Binding-site contacts:
Ligand atom O5 contacts residue ASN533 of chain 1.B at 2.2 Å (h-bond).
Ligand atom O7 contacts residue ASP537 of chain 1.B at 3.7 Å.
Ligand atom C2 contacts residue ASN533 of chain 1.B at 2.6 Å.
Ligand atom O7 contacts residue ASN533 of chain 1.B at 3.8 Å.
Ligand atom C3 contacts residue ASP537 of chain 1.B at 4.2 Å.
Ligand atom C2 contacts residue ASP537 of chain 1.B at 4.2 Å.
Ligand atom C2 contacts residue ARG197 of chain 1.B at 3.8 Å.
Ligand atom O6 contacts residue ASN199 of chain 1.B at 3.2 Å (h-bond).
Ligand atom O5 contacts residue ARG197 of chain 1.B at 3.4 Å (salt-bridge).
Ligand atom C6 contacts residue ASN199 of chain 1.B at 3.8 Å.
Ligand atom C4 contacts residue ASN533 of chain 1.B at 4.2 Å.
Ligand atom C7 contacts residue ASP537 of chain 1.B at 4.4 Å.
Ligand atom C5 contacts residue ARG197 of chain 1.B at 4.1 Å.
Ligand atom N2 contacts residue ASN533 of chain 1.B at 3.2 Å (h-bond).
Ligand atom C4 contacts residue ASP537 of chain 1.B at 4.4 Å.
Ligand atom O5 contacts residue ASN199 of chain 1.B at 3.6 Å.
Ligand atom O4 contacts residue ARG197 of chain 1.B at 3.8 Å.
Ligand atom C5 contacts residue ASN533 of chain 1.B at 3.6 Å.
Ligand atom C3 contacts residue ARG197 of chain 1.B at 3.7 Å.
Ligand atom C1 contacts residue ARG197 of chain 1.B at 3.5 Å.
Ligand atom O3 contacts residue ASP537 of chain 1.B at 3.5 Å (salt-bridge).
Ligand atom C6 contacts residue ARG197 of chain 1.B at 4.1 Å.
Ligand atom C4 contacts residue ARG197 of chain 1.B at 3.9 Å.
Ligand atom C7 contacts residue ARG197 of chain 1.B at 3.9 Å.
Ligand atom N2 contacts residue PHE531 of chain 1.B at 4.4 Å.
Ligand atom N2 contacts residue ARG197 of chain 1.B at 4.4 Å.
Ligand atom C8 contacts residue ARG197 of chain 1.B at 4.2 Å.
Ligand atom O3 contacts residue ARG197 of chain 1.B at 3.0 Å (salt-bridge).
Ligand atom C7 contacts residue ASN533 of chain 1.B at 3.8 Å.
Ligand atom C3 contacts residue ASN533 of chain 1.B at 3.9 Å.
Ligand atom O6 contacts residue ARG197 of chain 1.B at 3.2 Å (salt-bridge).
Ligand atom C1 contacts residue ASN533 of chain 1.B at 1.4 Å.
Ligand atom C8 contacts residue PHE531 of chain 1.B at 3.7 Å (hydrophobic).
Ligand atom C5 contacts residue ASN199 of chain 1.B at 4.3 Å.
Ligand atom C7 contacts residue PHE531 of chain 1.B at 3.7 Å (hydrophobic).
Ligand atom O7 contacts residue PHE531 of chain 1.B at 3.5 Å.
Ligand atom O7 contacts residue ARG197 of chain 1.B at 3.6 Å.

Sequence of chain 1.B:
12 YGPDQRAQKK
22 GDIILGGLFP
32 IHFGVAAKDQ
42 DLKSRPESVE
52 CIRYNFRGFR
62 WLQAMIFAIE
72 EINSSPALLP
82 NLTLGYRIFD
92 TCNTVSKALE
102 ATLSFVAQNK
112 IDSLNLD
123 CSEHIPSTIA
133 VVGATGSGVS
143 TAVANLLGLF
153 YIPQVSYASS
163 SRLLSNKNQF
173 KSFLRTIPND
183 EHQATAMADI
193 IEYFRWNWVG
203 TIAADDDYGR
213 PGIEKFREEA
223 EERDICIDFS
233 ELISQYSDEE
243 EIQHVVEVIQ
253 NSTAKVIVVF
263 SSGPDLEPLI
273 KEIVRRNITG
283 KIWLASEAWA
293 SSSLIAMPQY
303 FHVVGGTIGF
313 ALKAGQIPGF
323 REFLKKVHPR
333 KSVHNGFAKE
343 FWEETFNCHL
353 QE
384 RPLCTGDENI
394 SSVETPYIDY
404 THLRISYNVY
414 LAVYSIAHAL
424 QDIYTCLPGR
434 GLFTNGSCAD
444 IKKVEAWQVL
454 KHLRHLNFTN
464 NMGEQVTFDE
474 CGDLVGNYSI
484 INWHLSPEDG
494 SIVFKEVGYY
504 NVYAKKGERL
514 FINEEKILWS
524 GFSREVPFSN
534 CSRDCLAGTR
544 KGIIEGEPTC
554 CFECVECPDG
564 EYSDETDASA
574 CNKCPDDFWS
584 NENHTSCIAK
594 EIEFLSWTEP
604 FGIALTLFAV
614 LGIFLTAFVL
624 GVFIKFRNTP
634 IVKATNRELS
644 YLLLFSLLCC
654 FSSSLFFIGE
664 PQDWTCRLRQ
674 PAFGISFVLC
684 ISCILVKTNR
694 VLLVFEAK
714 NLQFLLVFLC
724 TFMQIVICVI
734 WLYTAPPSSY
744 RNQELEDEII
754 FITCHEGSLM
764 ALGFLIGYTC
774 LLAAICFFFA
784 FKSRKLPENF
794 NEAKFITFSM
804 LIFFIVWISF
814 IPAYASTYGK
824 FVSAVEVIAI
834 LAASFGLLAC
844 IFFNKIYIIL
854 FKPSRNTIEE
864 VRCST

This protein binds this small molecule.
Small molecule (SMILES): CC(=O)N[C@H]1[C@H](O[C@H]2[C@H](O)[C@@H](NC(C)=O)CO[C@@H]2CO)O[C@H](CO)[C@@H](O)[C@@H]1O